A small-molecule ligand and the protein it binds are described below.
Small molecule (SMILES): Nc1ccn([C@H]2C[C@H](O)[C@@H](COP(=O)(O)O)O2)c(=O)n1

Binding-site contacts:
Ligand atom OP2 contacts residue ASP242 of chain 6.A at 3.9 Å.
Ligand atom C2' contacts residue LYS25 of chain 6.C at 3.8 Å.
Ligand atom C5' contacts residue ASP242 of chain 6.A at 4.4 Å.

Sequence of chain 6.A:
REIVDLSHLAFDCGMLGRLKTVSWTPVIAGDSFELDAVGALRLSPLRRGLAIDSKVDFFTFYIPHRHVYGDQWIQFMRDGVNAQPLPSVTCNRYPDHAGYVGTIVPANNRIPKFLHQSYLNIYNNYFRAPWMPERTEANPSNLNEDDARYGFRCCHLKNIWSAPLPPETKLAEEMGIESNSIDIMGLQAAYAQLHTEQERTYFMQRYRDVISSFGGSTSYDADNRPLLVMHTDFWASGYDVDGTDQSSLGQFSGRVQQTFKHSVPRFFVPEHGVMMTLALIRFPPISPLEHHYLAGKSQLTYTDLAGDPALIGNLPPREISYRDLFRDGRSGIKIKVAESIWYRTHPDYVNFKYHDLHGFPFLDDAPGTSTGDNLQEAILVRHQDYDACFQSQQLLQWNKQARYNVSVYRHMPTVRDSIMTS

Sequence of chain 6.C:
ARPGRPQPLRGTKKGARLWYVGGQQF